Sequence of chain 1.D:
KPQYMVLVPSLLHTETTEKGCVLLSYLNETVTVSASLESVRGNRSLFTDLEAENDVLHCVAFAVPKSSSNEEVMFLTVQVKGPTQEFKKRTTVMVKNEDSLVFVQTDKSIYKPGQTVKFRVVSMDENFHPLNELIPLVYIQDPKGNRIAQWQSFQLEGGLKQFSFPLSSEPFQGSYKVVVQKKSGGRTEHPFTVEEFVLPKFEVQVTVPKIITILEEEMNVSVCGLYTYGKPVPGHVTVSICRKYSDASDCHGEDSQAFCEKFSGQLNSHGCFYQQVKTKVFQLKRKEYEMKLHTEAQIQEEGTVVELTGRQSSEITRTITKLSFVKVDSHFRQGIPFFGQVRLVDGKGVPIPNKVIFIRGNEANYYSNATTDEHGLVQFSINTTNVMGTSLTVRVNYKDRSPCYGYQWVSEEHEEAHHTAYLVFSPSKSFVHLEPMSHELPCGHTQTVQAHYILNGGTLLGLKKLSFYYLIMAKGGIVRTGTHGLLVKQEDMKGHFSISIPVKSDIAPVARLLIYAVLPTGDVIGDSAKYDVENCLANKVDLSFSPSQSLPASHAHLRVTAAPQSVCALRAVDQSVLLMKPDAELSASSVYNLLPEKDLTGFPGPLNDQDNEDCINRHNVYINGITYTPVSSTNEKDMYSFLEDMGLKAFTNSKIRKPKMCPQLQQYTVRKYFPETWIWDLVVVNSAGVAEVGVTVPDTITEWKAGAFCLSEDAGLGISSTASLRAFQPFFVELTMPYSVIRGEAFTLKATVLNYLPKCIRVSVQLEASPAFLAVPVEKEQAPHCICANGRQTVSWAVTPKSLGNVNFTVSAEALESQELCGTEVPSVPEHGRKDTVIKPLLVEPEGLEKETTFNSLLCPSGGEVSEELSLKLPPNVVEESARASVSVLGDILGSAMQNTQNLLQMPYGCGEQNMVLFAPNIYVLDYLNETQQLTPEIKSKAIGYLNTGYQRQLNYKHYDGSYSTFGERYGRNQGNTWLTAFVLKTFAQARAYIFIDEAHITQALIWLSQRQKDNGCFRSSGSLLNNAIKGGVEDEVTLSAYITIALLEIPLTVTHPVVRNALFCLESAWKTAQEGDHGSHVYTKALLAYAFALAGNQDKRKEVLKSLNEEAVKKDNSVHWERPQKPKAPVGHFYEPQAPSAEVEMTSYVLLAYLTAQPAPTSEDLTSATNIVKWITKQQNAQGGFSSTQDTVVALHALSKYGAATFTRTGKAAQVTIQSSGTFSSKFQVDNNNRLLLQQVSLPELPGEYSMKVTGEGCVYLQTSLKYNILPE

This small molecule binds to this protein.
Small molecule (SMILES): CC(=O)N[C@@H]1[C@@H](O)[C@H](O)[C@@H](CO)O[C@H]1O

Binding-site contacts:
Ligand atom C1 contacts residue ASN396 of chain 1.D at 1.4 Å.
Ligand atom C5 contacts residue ASN396 of chain 1.D at 3.7 Å.
Ligand atom C3 contacts residue ASN396 of chain 1.D at 3.8 Å.
Ligand atom C7 contacts residue PHE385 of chain 1.D at 4.5 Å (hydrophobic).
Ligand atom C4 contacts residue ASN396 of chain 1.D at 4.2 Å.
Ligand atom N2 contacts residue PHE385 of chain 1.D at 3.9 Å.
Ligand atom C7 contacts residue ASN396 of chain 1.D at 4.2 Å.
Ligand atom C8 contacts residue PHE385 of chain 1.D at 3.8 Å (hydrophobic).
Ligand atom C2 contacts residue ASN396 of chain 1.D at 2.5 Å.
Ligand atom N2 contacts residue ASN396 of chain 1.D at 2.8 Å (h-bond).
Ligand atom O5 contacts residue ASN396 of chain 1.D at 2.4 Å (h-bond).